Sequence of chain 1.A:
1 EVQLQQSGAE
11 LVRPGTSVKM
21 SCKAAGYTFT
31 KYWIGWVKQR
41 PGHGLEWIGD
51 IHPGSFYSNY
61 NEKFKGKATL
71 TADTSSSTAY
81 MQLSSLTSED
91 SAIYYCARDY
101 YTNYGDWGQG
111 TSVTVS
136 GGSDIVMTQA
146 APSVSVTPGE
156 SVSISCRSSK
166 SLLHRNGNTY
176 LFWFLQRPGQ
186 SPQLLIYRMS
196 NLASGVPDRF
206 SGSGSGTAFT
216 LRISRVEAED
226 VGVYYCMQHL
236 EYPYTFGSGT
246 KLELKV

Binding-site contacts:
Ligand atom O contacts residue TYR239 of chain 1.A at 3.5 Å (h-bond).
Ligand atom CD1 contacts residue HIS52 of chain 1.A at 3.6 Å.
Ligand atom N contacts residue TRP33 of chain 1.A at 3.6 Å.
Ligand atom CD contacts residue HIS234 of chain 1.A at 3.1 Å.
Ligand atom CG contacts residue TYR239 of chain 1.A at 3.4 Å (hydrophobic).
Ligand atom CA contacts residue TRP33 of chain 1.A at 3.6 Å (hydrophobic).
Ligand atom C contacts residue TYR239 of chain 1.A at 3.3 Å (hydrophobic).
Ligand atom C contacts residue TRP33 of chain 1.A at 3.5 Å (hydrophobic).
Ligand atom CG2 contacts residue LYS31 of chain 1.A at 3.6 Å.
Ligand atom C contacts residue HIS169 of chain 1.A at 3.3 Å.
Ligand atom CD1 contacts residue LYS31 of chain 1.A at 3.4 Å.
Ligand atom CA contacts residue TYR237 of chain 1.A at 3.5 Å (hydrophobic).
Ligand atom CD1 contacts residue TYR57 of chain 1.A at 3.6 Å (hydrophobic).
Ligand atom N contacts residue TYR237 of chain 1.A at 2.9 Å (h-bond).
Ligand atom O contacts residue HIS234 of chain 1.A at 3.2 Å.
Ligand atom O contacts residue TRP33 of chain 1.A at 2.9 Å (h-bond).
Ligand atom OE1 contacts residue TYR237 of chain 1.A at 2.9 Å (h-bond).
Ligand atom N contacts residue TYR239 of chain 1.A at 3.2 Å (h-bond).
Ligand atom OG contacts residue TYR237 of chain 1.A at 3.1 Å (h-bond).
Ligand atom CG contacts residue HIS234 of chain 1.A at 3.6 Å.
Ligand atom CA contacts residue TYR239 of chain 1.A at 3.3 Å (hydrophobic).
Ligand atom CG contacts residue TYR175 of chain 1.A at 3.7 Å (hydrophobic).
Ligand atom O contacts residue ASN59 of chain 1.A at 2.9 Å (h-bond).
Ligand atom N contacts residue TRP33 of chain 1.A at 3.6 Å.
Ligand atom CD contacts residue LEU235 of chain 1.A at 3.6 Å (hydrophobic).
Ligand atom O contacts residue TRP33 of chain 1.A at 3.5 Å.
Ligand atom CB contacts residue ASP99 of chain 1.A at 3.6 Å.
Ligand atom CB contacts residue ASP50 of chain 1.A at 3.2 Å.
Ligand atom OG contacts residue ASP50 of chain 1.A at 2.6 Å (salt-bridge).
Ligand atom C contacts residue TRP33 of chain 1.A at 3.5 Å (hydrophobic).
Ligand atom OG contacts residue TYR239 of chain 1.A at 2.7 Å (h-bond).
Ligand atom N contacts residue TRP33 of chain 1.A at 3.3 Å.
Ligand atom OXT contacts residue HIS169 of chain 1.A at 3.0 Å (h-bond).
Ligand atom O contacts residue TYR57 of chain 1.A at 3.3 Å.
Ligand atom CD contacts residue TYR237 of chain 1.A at 3.5 Å (hydrophobic).
Ligand atom O contacts residue HIS169 of chain 1.A at 3.4 Å (h-bond).
Ligand atom O contacts residue SER55 of chain 1.A at 2.7 Å (h-bond).
Ligand atom OE1 contacts residue GLU236 of chain 1.A at 3.5 Å.
Ligand atom CB contacts residue TRP33 of chain 1.A at 3.6 Å (hydrophobic).
Ligand atom CB contacts residue TYR175 of chain 1.A at 3.4 Å (hydrophobic).

The protein below binds the small molecule below.
Small molecule (SMILES): CC[C@H](C)[C@H](N)C(=O)N[C@@H](CC(N)=O)C(=O)N[C@@H](Cc1ccc(O)cc1)C(=O)N[C@@H](Cc1ccc(O)cc1)C(=O)N[C@@H](C)C(=O)N[C@@H](CO)C(=O)N[C@@H](CCC(=O)O)C(=O)N1CCC[C@H]1C(=O)O